Sequence of chain 1.B:
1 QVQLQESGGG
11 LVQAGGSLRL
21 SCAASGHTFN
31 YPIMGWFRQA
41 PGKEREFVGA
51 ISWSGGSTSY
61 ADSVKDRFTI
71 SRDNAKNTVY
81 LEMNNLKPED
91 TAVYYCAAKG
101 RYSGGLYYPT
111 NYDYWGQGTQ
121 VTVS

Sequence of chain 1.G:
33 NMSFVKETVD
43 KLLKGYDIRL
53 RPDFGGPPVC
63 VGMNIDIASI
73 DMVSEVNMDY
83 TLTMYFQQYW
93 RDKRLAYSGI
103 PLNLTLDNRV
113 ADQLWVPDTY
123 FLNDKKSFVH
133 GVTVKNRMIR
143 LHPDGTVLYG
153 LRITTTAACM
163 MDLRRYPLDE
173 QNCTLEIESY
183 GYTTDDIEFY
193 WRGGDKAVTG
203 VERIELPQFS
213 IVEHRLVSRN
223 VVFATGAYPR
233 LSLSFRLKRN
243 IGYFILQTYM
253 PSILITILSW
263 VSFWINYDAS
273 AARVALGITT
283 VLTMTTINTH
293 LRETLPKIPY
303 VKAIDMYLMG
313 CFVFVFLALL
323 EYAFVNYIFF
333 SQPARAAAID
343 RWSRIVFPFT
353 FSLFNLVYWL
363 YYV

Binding-site contacts:
Ligand atom O3 contacts residue ASP113 of chain 1.B at 3.8 Å.
Ligand atom C5 contacts residue SER236 of chain 1.G at 4.2 Å.
Ligand atom C8 contacts residue ARG221 of chain 1.G at 3.3 Å.
Ligand atom C8 contacts residue ARG217 of chain 1.G at 3.7 Å.
Ligand atom C8 contacts residue TYR31 of chain 1.B at 3.4 Å (hydrophobic).
Ligand atom C8 contacts residue GLU215 of chain 1.G at 4.0 Å.
Ligand atom O7 contacts residue ARG217 of chain 1.G at 3.6 Å.
Ligand atom C8 contacts residue ARG238 of chain 1.G at 3.6 Å.
Ligand atom C1 contacts residue ASN174 of chain 1.G at 1.4 Å.
Ligand atom C1 contacts residue SER236 of chain 1.G at 4.3 Å.
Ligand atom C3 contacts residue ASN174 of chain 1.G at 3.8 Å.
Ligand atom C2 contacts residue ARG217 of chain 1.G at 3.8 Å.
Ligand atom O5 contacts residue SER220 of chain 1.G at 4.0 Å.
Ligand atom O3 contacts residue VAL219 of chain 1.G at 3.9 Å.
Ligand atom N2 contacts residue ASN174 of chain 1.G at 3.1 Å (h-bond).
Ligand atom C7 contacts residue ARG221 of chain 1.G at 2.3 Å.
Ligand atom N2 contacts residue ARG217 of chain 1.G at 3.2 Å (salt-bridge).
Ligand atom O5 contacts residue ASN174 of chain 1.G at 2.2 Å (h-bond).
Ligand atom O3 contacts residue ARG217 of chain 1.G at 2.3 Å (salt-bridge).
Ligand atom O6 contacts residue SER220 of chain 1.G at 4.2 Å.
Ligand atom C2 contacts residue VAL219 of chain 1.G at 4.0 Å (hydrophobic).
Ligand atom O7 contacts residue ARG221 of chain 1.G at 1.3 Å (salt-bridge).
Ligand atom C7 contacts residue ARG217 of chain 1.G at 3.6 Å.
Ligand atom O7 contacts residue SER236 of chain 1.G at 3.3 Å.
Ligand atom O7 contacts residue PHE237 of chain 1.G at 4.0 Å.
Ligand atom C7 contacts residue ASN174 of chain 1.G at 3.7 Å.
Ligand atom O3 contacts residue ARG221 of chain 1.G at 4.3 Å.
Ligand atom C3 contacts residue ARG217 of chain 1.G at 3.5 Å.
Ligand atom C5 contacts residue ASN174 of chain 1.G at 3.6 Å.
Ligand atom O5 contacts residue THR176 of chain 1.G at 4.3 Å.
Ligand atom O4 contacts residue VAL219 of chain 1.G at 4.3 Å.
Ligand atom O7 contacts residue ASN174 of chain 1.G at 3.6 Å.
Ligand atom O2 contacts residue THR110 of chain 1.B at 4.2 Å.
Ligand atom C8 contacts residue ASP113 of chain 1.B at 3.3 Å.
Ligand atom C6 contacts residue SER220 of chain 1.G at 3.8 Å.
Ligand atom N2 contacts residue ARG221 of chain 1.G at 3.2 Å (salt-bridge).
Ligand atom C4 contacts residue ASN174 of chain 1.G at 4.2 Å.
Ligand atom N2 contacts residue VAL219 of chain 1.G at 4.1 Å.
Ligand atom C1 contacts residue SER220 of chain 1.G at 4.1 Å.
Ligand atom C2 contacts residue ASN174 of chain 1.G at 2.5 Å.

This small molecule binds to this protein.
Small molecule (SMILES): CC(=O)N[C@H]1[C@H](O[C@H]2[C@H](O)[C@@H](NC(C)=O)CO[C@@H]2CO)O[C@H](CO)[C@@H](O[C@@H]2O[C@H](CO[C@H]3O[C@H](CO)[C@@H](O)[C@H](O[C@H]4O[C@H](CO)[C@@H](O)[C@H](O)[C@@H]4O)[C@@H]3O)[C@@H](O)[C@H](O[C@H]3O[C@H](CO)[C@@H](O)[C@H](O)[C@@H]3O)[C@@H]2O)[C@@H]1O